Binding-site contacts:
Ligand atom O contacts residue SER231 of chain 45.A at 3.2 Å.
Ligand atom CD2 contacts residue SER24 of chain 45.A at 3.5 Å.
Ligand atom CB contacts residue SER24 of chain 45.A at 3.8 Å.
Ligand atom N contacts residue ASP229 of chain 45.A at 3.2 Å (salt-bridge).
Ligand atom O contacts residue ILE232 of chain 45.A at 3.6 Å (h-bond).
Ligand atom CD1 contacts residue LEU27 of chain 45.A at 3.6 Å (hydrophobic).
Ligand atom CA contacts residue ASP229 of chain 45.A at 3.8 Å.
Ligand atom CB contacts residue ARG35 of chain 45.A at 3.4 Å.
Ligand atom CD1 contacts residue LYS28 of chain 45.A at 3.4 Å.
Ligand atom OG contacts residue ASP229 of chain 45.A at 3.6 Å.
Ligand atom CD1 contacts residue ILE230 of chain 45.A at 3.5 Å (hydrophobic).
Ligand atom N contacts residue ILE230 of chain 45.A at 3.1 Å (h-bond).
Ligand atom C contacts residue ARG34 of chain 45.A at 3.7 Å.
Ligand atom CD2 contacts residue GLU20 of chain 45.A at 3.6 Å.
Ligand atom CG2 contacts residue LEU31 of chain 45.A at 3.8 Å (hydrophobic).
Ligand atom CD1 contacts residue LEU27 of chain 45.A at 3.8 Å (hydrophobic).
Ligand atom C contacts residue SER231 of chain 45.A at 3.8 Å.
Ligand atom C contacts residue ASP229 of chain 45.A at 3.8 Å.
Ligand atom O contacts residue ARG34 of chain 45.A at 2.8 Å (salt-bridge).
Ligand atom CD1 contacts residue LEU31 of chain 45.A at 3.6 Å (hydrophobic).
Ligand atom N contacts residue ARG34 of chain 45.A at 3.7 Å.
Ligand atom CA contacts residue ARG35 of chain 45.A at 3.8 Å.
Ligand atom CE contacts residue VAL37 of chain 45.A at 3.7 Å (hydrophobic).
Ligand atom NZ contacts residue THR217 of chain 45.A at 3.8 Å.
Ligand atom CG contacts residue ARG35 of chain 45.A at 3.1 Å.
Ligand atom CB contacts residue ILE230 of chain 45.A at 3.6 Å (hydrophobic).
Ligand atom O contacts residue ASN2 of chain 45.A at 3.8 Å.
Ligand atom CE contacts residue VAL36 of chain 45.A at 3.7 Å (hydrophobic).
Ligand atom OG contacts residue ARG34 of chain 45.A at 3.7 Å.
Ligand atom O contacts residue ARG6 of chain 45.A at 3.4 Å (salt-bridge).
Ligand atom N contacts residue ASP229 of chain 45.A at 2.8 Å (salt-bridge).
Ligand atom CA contacts residue SER231 of chain 45.A at 3.6 Å.
Ligand atom O contacts residue LEU4 of chain 45.A at 3.7 Å.
Ligand atom CE contacts residue ARG35 of chain 45.A at 3.8 Å.
Ligand atom CA contacts residue ARG6 of chain 45.A at 3.7 Å.
Ligand atom CA contacts residue ASP229 of chain 45.A at 3.6 Å.
Ligand atom CG contacts residue ILE230 of chain 45.A at 3.6 Å (hydrophobic).
Ligand atom N contacts residue ARG34 of chain 45.A at 3.4 Å (salt-bridge).
Ligand atom CB contacts residue VAL39 of chain 45.A at 3.7 Å (hydrophobic).
Ligand atom N contacts residue ARG34 of chain 45.A at 3.9 Å.

Sequence of chain 45.A:
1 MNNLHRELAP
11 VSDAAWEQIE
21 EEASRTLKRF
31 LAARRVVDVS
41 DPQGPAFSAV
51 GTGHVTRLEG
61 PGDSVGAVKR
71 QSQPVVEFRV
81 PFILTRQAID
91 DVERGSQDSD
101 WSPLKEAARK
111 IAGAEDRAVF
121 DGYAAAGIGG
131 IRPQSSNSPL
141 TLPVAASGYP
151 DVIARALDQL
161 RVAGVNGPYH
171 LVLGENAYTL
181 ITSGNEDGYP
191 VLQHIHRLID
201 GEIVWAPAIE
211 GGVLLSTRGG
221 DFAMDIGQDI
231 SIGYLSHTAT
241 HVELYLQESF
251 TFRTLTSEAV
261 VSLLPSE

The small molecule below binds the protein below.
Small molecule (SMILES): CC[C@H](C)[C@H](NC(=O)[C@H](CC(N)=O)NC(=O)[C@H](CC(C)C)NC(=O)[C@H](CO)NC(=O)CNC(=O)[C@@H](N)CO)C(=O)NCC(=O)N[C@@H](CO)C(=O)N[C@@H](CC(C)C)C(=O)N[C@H](C=O)CCCCN